A small-molecule ligand and the protein it binds are described below.
Small molecule (SMILES): Cc1cn([C@H]2C[C@H](O[P](=O)(O)OC[C@H]3O[C@@H](n4cnc5c(N)ncnc54)C[C@@H]3O[P](=O)(O)OC[C@H]3O[C@@H](n4ccc(N)nc4=O)C[C@@H]3O)[C@@H](CO[P](=O)(O)O[C@H]3C[C@H](n4cc(C)c(=O)[nH]c4=O)O[C@@H]3CO[P](=O)(O)O[C@H]3C[C@H](n4cnc5c(N)ncnc54)O[C@@H]3CO[P](=O)(O)O[C@H]3C[C@H](n4cnc5c(N)ncnc54)O[C@@H]3CO[P](=O)(O)O[C@H]3C[C@H](n4cc(C)c(=O)[nH]c4=O)O[C@@H]3CO[P](=O)(O)O[C@H]3C[C@H](n4cnc5c(=O)nc(N)[nH]c54)O[C@@H]3CO)O2)c(=O)[nH]c1=O

Sequence of chain 1.C:
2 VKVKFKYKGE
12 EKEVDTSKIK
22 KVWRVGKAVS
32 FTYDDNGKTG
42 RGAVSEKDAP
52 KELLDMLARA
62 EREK

Binding-site contacts:
Ligand atom C5' contacts residue TRP24 of chain 1.C at 3.4 Å (hydrophobic).
Ligand atom C2 contacts residue DA7 of chain 1.B at 3.3 Å.
Ligand atom N1 contacts residue DT6 of chain 1.B at 2.7 Å (h-bond).
Ligand atom N1 contacts residue DC8 of chain 1.B at 2.9 Å (h-bond).
Ligand atom N1 contacts residue DA7 of chain 1.B at 3.3 Å (h-bond).
Ligand atom N1 contacts residue DT5 of chain 1.B at 2.7 Å (h-bond).
Ligand atom N6 contacts residue DT6 of chain 1.B at 3.0 Å (h-bond).
Ligand atom O2 contacts residue DA3 of chain 1.B at 3.4 Å.
Ligand atom C2 contacts residue DT6 of chain 1.B at 3.4 Å.
Ligand atom OP1 contacts residue THR40 of chain 1.C at 3.4 Å.
Ligand atom O6 contacts residue DC8 of chain 1.B at 2.9 Å (h-bond).
Ligand atom C5' contacts residue THR40 of chain 1.C at 3.5 Å.
Ligand atom O4' contacts residue TRP24 of chain 1.C at 3.3 Å.
Ligand atom N1 contacts residue DT2 of chain 1.B at 2.8 Å (h-bond).
Ligand atom N1 contacts residue DA3 of chain 1.B at 3.4 Å (h-bond).
Ligand atom N6 contacts residue DT5 of chain 1.B at 2.9 Å (h-bond).
Ligand atom N3 contacts residue DA3 of chain 1.B at 2.7 Å (h-bond).
Ligand atom C6 contacts residue DA7 of chain 1.B at 3.5 Å.
Ligand atom O4 contacts residue DA7 of chain 1.B at 2.9 Å (h-bond).
Ligand atom O2 contacts residue DA4 of chain 1.B at 3.4 Å.
Ligand atom O6 contacts residue DA7 of chain 1.B at 3.4 Å (h-bond).
Ligand atom N3 contacts residue DA4 of chain 1.B at 2.8 Å (h-bond).
Ligand atom N2 contacts residue DC8 of chain 1.B at 2.9 Å (h-bond).
Ligand atom N3 contacts residue ARG42 of chain 1.C at 3.2 Å (salt-bridge).
Ligand atom N3 contacts residue DG1 of chain 1.B at 2.9 Å (h-bond).
Ligand atom C2 contacts residue DA3 of chain 1.B at 3.4 Å.
Ligand atom O4 contacts residue DA4 of chain 1.B at 3.1 Å (h-bond).
Ligand atom O4 contacts residue DA3 of chain 1.B at 2.9 Å (h-bond).
Ligand atom N6 contacts residue DA7 of chain 1.B at 3.5 Å (h-bond).
Ligand atom N3 contacts residue DA7 of chain 1.B at 2.8 Å (h-bond).
Ligand atom N4 contacts residue DG1 of chain 1.B at 2.8 Å (h-bond).
Ligand atom C4' contacts residue TRP24 of chain 1.C at 3.3 Å (hydrophobic).
Ligand atom N6 contacts residue DT2 of chain 1.B at 2.9 Å (h-bond).
Ligand atom O4' contacts residue ARG42 of chain 1.C at 3.0 Å.
Ligand atom N6 contacts residue DA4 of chain 1.B at 3.4 Å (h-bond).
Ligand atom C4' contacts residue ARG25 of chain 1.C at 3.3 Å.
Ligand atom N3 contacts residue TRP24 of chain 1.C at 3.0 Å (h-bond).
Ligand atom O2 contacts residue DG1 of chain 1.B at 2.8 Å (h-bond).
Ligand atom O2 contacts residue ARG42 of chain 1.C at 2.9 Å (salt-bridge).
Ligand atom OP1 contacts residue LYS22 of chain 1.C at 2.8 Å (salt-bridge).